Sequence of chain 4.A:
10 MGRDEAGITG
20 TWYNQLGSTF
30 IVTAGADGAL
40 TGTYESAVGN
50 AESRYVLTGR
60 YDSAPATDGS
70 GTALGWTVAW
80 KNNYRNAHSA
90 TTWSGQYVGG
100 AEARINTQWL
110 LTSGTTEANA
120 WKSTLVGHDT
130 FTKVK

This protein binds this small molecule.
Small molecule (SMILES): O=C(CCCC[C@@H]1SC[C@@H]2NC(=O)N[C@@H]21)NCCN12CCc3ccccn3->[Cu]<-1(OO)<-n1ccccc1CC2

Sequence of chain 2.A:
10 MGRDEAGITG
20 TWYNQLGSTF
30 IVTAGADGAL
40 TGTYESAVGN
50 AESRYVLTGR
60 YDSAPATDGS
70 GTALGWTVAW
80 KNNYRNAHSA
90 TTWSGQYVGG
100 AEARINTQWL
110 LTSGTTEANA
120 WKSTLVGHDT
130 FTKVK

Binding-site contacts:
Ligand atom O4 contacts residue ASN49 of chain 2.A at 3.0 Å (h-bond).
Ligand atom C1 contacts residue LEU25 of chain 2.A at 3.6 Å (hydrophobic).
Ligand atom C8 contacts residue TRP79 of chain 2.A at 3.8 Å (hydrophobic).
Ligand atom C26 contacts residue ASN49 of chain 2.A at 3.8 Å.
Ligand atom N3 contacts residue SER88 of chain 2.A at 2.9 Å (h-bond).
Ligand atom C15 contacts residue SER112 of chain 2.A at 3.5 Å.
Ligand atom C2 contacts residue TRP108 of chain 2.A at 3.8 Å (hydrophobic).
Ligand atom C10 contacts residue ASN49 of chain 2.A at 3.8 Å.
Ligand atom O4 contacts residue ALA86 of chain 2.A at 3.6 Å.
Ligand atom C1 contacts residue SER27 of chain 2.A at 3.7 Å.
Ligand atom C9 contacts residue TRP79 of chain 2.A at 3.5 Å (hydrophobic).
Ligand atom O1 contacts residue ASN23 of chain 2.A at 3.0 Å (h-bond).
Ligand atom S1 contacts residue TRP92 of chain 2.A at 3.7 Å.
Ligand atom N1 contacts residue LEU25 of chain 2.A at 3.7 Å.
Ligand atom O2 contacts residue ASN49 of chain 2.A at 2.8 Å (h-bond).
Ligand atom O2 contacts residue GLY48 of chain 2.A at 3.5 Å.
Ligand atom S1 contacts residue THR90 of chain 2.A at 3.3 Å (h-bond).
Ligand atom S1 contacts residue TRP79 of chain 2.A at 3.6 Å.
Ligand atom N1 contacts residue ASP128 of chain 2.A at 2.8 Å (salt-bridge).
Ligand atom C7 contacts residue LEU110 of chain 2.A at 3.8 Å (hydrophobic).
Ligand atom N2 contacts residue SER45 of chain 2.A at 3.0 Å (h-bond).
Ligand atom C14 contacts residue SER112 of chain 2.A at 3.6 Å.
Ligand atom C3 contacts residue TRP108 of chain 2.A at 3.3 Å (hydrophobic).
Ligand atom C5 contacts residue TRP120 of chain 4.A at 3.6 Å (hydrophobic).
Ligand atom C26 contacts residue ACT1 of chain 2.C at 3.6 Å.
Ligand atom C1 contacts residue ASP128 of chain 2.A at 3.7 Å.
Ligand atom N2 contacts residue VAL47 of chain 2.A at 3.5 Å.
Ligand atom C4 contacts residue VAL47 of chain 2.A at 3.7 Å (hydrophobic).
Ligand atom C1 contacts residue ASN23 of chain 2.A at 3.8 Å.
Ligand atom C9 contacts residue ASN49 of chain 2.A at 3.6 Å.
Ligand atom O1 contacts residue TYR43 of chain 2.A at 2.7 Å (h-bond).
Ligand atom C7 contacts residue TRP79 of chain 2.A at 3.7 Å (hydrophobic).
Ligand atom C6 contacts residue SER45 of chain 2.A at 3.4 Å.
Ligand atom C19 contacts residue SER112 of chain 2.A at 3.5 Å.
Ligand atom C13 contacts residue SER112 of chain 2.A at 3.5 Å.
Ligand atom C6 contacts residue VAL47 of chain 2.A at 3.8 Å (hydrophobic).
Ligand atom C4 contacts residue TRP120 of chain 4.A at 3.7 Å (hydrophobic).
Ligand atom C1 contacts residue TYR43 of chain 2.A at 3.6 Å (hydrophobic).
Ligand atom C11 contacts residue SER88 of chain 2.A at 3.8 Å.
Ligand atom O1 contacts residue SER27 of chain 2.A at 2.6 Å (h-bond).